Binding-site contacts:
Ligand atom O6 contacts residue TYR324 of chain 3.A at 3.1 Å (h-bond).
Ligand atom C9 contacts residue GLU196 of chain 3.A at 3.3 Å.
Ligand atom O1A contacts residue ARG290 of chain 3.A at 2.8 Å (salt-bridge).
Ligand atom C8 contacts residue 9SJ1 of chain 3.H at 0.2 Å.
Ligand atom C7 contacts residue 9SJ1 of chain 3.H at 0.2 Å.
Ligand atom C10 contacts residue 9SJ1 of chain 3.H at 0.3 Å.
Ligand atom C4 contacts residue 9SJ1 of chain 3.H at 0.7 Å.
Ligand atom O1A contacts residue ARG37 of chain 3.A at 2.7 Å (salt-bridge).
Ligand atom O9 contacts residue 9SJ1 of chain 3.H at 0.3 Å (h-bond).
Ligand atom N5 contacts residue 9SJ1 of chain 3.H at 0.4 Å (h-bond).
Ligand atom C3 contacts residue 9SJ1 of chain 3.H at 0.3 Å.
Ligand atom O9 contacts residue ARG144 of chain 3.A at 3.4 Å (salt-bridge).
Ligand atom C5 contacts residue 9SJ1 of chain 3.H at 0.5 Å.
Ligand atom O1A contacts residue 9SJ1 of chain 3.H at 0.5 Å (h-bond).
Ligand atom C1 contacts residue 9SJ1 of chain 3.H at 0.7 Å.
Ligand atom F1 contacts residue 9SJ1 of chain 3.H at 1.3 Å.
Ligand atom O6 contacts residue 9SJ1 of chain 3.H at 0.7 Å (h-bond).
Ligand atom C9 contacts residue 9SJ1 of chain 3.H at 0.3 Å.
Ligand atom F1 contacts residue ASP70 of chain 3.A at 2.4 Å.
Ligand atom O10 contacts residue 9SJ1 of chain 3.H at 0.3 Å (h-bond).
Ligand atom C1 contacts residue TYR324 of chain 3.A at 3.0 Å (hydrophobic).
Ligand atom O4 contacts residue 9SJ1 of chain 3.H at 0.6 Å (h-bond).
Ligand atom O1B contacts residue ARG290 of chain 3.A at 2.7 Å (salt-bridge).
Ligand atom C2 contacts residue TYR324 of chain 3.A at 2.8 Å (hydrophobic).
Ligand atom O1B contacts residue TYR324 of chain 3.A at 3.4 Å (h-bond).
Ligand atom O1B contacts residue 9SJ1 of chain 3.H at 0.6 Å (h-bond).
Ligand atom O8 contacts residue GLU196 of chain 3.A at 2.6 Å (salt-bridge).
Ligand atom C6 contacts residue 9SJ1 of chain 3.H at 0.5 Å.
Ligand atom C2 contacts residue 9SJ1 of chain 3.H at 1.3 Å.
Ligand atom O4 contacts residue ASP70 of chain 3.A at 3.4 Å.
Ligand atom C11 contacts residue 9SJ1 of chain 3.H at 0.2 Å.
Ligand atom O8 contacts residue 9SJ1 of chain 3.H at 0.1 Å (h-bond).
Ligand atom O10 contacts residue ARG71 of chain 3.A at 2.8 Å (salt-bridge).
Ligand atom O4 contacts residue GLU38 of chain 3.A at 3.1 Å (salt-bridge).
Ligand atom O9 contacts residue GLU196 of chain 3.A at 2.5 Å (salt-bridge).
Ligand atom F1 contacts residue ARG37 of chain 3.A at 3.5 Å.
Ligand atom O9 contacts residue ALA166 of chain 3.A at 3.4 Å.
Ligand atom C3 contacts residue TYR324 of chain 3.A at 3.3 Å (hydrophobic).
Ligand atom O1B contacts residue ARG212 of chain 3.A at 3.4 Å (salt-bridge).
Ligand atom C3 contacts residue GLU38 of chain 3.A at 3.4 Å.

This protein binds this small molecule.
Small molecule (SMILES): CC(=O)N[C@@H]1[C@@H](O)[C@@H](F)C(C(=O)O)=[O+][C@H]1C[C@H](O)CO

Sequence of chain 3.A:
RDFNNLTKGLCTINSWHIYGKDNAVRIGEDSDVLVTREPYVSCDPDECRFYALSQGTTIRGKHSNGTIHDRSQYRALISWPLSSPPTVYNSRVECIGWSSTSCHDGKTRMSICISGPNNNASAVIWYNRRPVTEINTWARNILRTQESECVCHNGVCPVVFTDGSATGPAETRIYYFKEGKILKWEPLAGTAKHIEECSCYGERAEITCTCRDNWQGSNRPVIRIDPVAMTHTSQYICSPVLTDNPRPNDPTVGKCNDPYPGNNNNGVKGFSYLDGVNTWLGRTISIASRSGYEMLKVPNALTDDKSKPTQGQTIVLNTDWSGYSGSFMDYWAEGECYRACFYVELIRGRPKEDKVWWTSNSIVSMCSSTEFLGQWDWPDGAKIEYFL